Sequence of chain 1.A:
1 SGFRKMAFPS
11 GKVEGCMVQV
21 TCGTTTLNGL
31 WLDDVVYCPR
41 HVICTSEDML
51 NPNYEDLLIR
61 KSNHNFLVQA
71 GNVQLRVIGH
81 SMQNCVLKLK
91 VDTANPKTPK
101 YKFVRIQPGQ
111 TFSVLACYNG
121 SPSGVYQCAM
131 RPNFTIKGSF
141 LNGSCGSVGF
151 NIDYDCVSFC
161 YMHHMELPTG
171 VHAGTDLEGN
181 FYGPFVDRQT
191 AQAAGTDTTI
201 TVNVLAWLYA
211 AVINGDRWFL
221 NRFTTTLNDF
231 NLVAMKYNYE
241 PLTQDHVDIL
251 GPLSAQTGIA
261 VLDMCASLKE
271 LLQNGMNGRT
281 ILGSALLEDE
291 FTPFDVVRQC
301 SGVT

A small-molecule ligand and the protein it binds are described below.
Small molecule (SMILES): O=C(Cc1ccc(Cl)s1)Nc1cccnc1

Binding-site contacts:
Ligand atom C1 contacts residue MET49 of chain 1.A at 3.7 Å (hydrophobic).
Ligand atom O contacts residue GLU166 of chain 1.A at 3.3 Å (salt-bridge).
Ligand atom C9 contacts residue LEU141 of chain 1.A at 3.6 Å (hydrophobic).
Ligand atom CL contacts residue GLN189 of chain 1.A at 3.3 Å.
Ligand atom O contacts residue MET165 of chain 1.A at 3.5 Å.
Ligand atom N contacts residue ASN142 of chain 1.A at 3.9 Å.
Ligand atom C8 contacts residue PHE140 of chain 1.A at 3.7 Å (hydrophobic).
Ligand atom C10 contacts residue CYS145 of chain 1.A at 3.9 Å (hydrophobic).
Ligand atom O contacts residue HIS164 of chain 1.A at 4.0 Å.
Ligand atom N1 contacts residue MET165 of chain 1.A at 4.1 Å.
Ligand atom C10 contacts residue MET165 of chain 1.A at 3.9 Å (hydrophobic).
Ligand atom C5 contacts residue CYS145 of chain 1.A at 4.0 Å (hydrophobic).
Ligand atom S contacts residue HIS164 of chain 1.A at 3.9 Å.
Ligand atom C6 contacts residue CYS145 of chain 1.A at 4.0 Å (hydrophobic).
Ligand atom CL contacts residue ARG188 of chain 1.A at 2.9 Å.
Ligand atom N1 contacts residue HIS163 of chain 1.A at 2.7 Å (h-bond).
Ligand atom C8 contacts residue ASN142 of chain 1.A at 3.7 Å.
Ligand atom S contacts residue MET49 of chain 1.A at 3.4 Å.
Ligand atom C6 contacts residue LEU141 of chain 1.A at 4.1 Å (hydrophobic).
Ligand atom S contacts residue MET165 of chain 1.A at 3.6 Å.
Ligand atom C7 contacts residue ASN142 of chain 1.A at 3.8 Å.
Ligand atom N1 contacts residue GLU166 of chain 1.A at 3.5 Å.
Ligand atom C contacts residue MET49 of chain 1.A at 3.0 Å (hydrophobic).
Ligand atom C5 contacts residue HIS164 of chain 1.A at 4.1 Å.
Ligand atom C8 contacts residue GLU166 of chain 1.A at 3.6 Å.
Ligand atom C9 contacts residue PHE140 of chain 1.A at 3.2 Å (hydrophobic).
Ligand atom N contacts residue CYS145 of chain 1.A at 3.6 Å (h-bond).
Ligand atom CL contacts residue ASP187 of chain 1.A at 3.6 Å.
Ligand atom N1 contacts residue PHE140 of chain 1.A at 3.7 Å.
Ligand atom C9 contacts residue GLU166 of chain 1.A at 3.6 Å.
Ligand atom C7 contacts residue LEU141 of chain 1.A at 3.6 Å (hydrophobic).
Ligand atom C1 contacts residue GLN189 of chain 1.A at 3.9 Å.
Ligand atom N1 contacts residue HIS172 of chain 1.A at 4.0 Å.
Ligand atom CL contacts residue MET49 of chain 1.A at 3.0 Å.
Ligand atom C8 contacts residue LEU141 of chain 1.A at 3.3 Å (hydrophobic).
Ligand atom C10 contacts residue HIS163 of chain 1.A at 3.2 Å.
Ligand atom N1 contacts residue SER144 of chain 1.A at 4.0 Å.
Ligand atom N1 contacts residue LEU141 of chain 1.A at 4.1 Å.
Ligand atom C9 contacts residue HIS163 of chain 1.A at 3.9 Å.
Ligand atom C10 contacts residue GLU166 of chain 1.A at 3.5 Å.